The protein below binds the small molecule below.
Small molecule (SMILES): O=C(O)[C@H](O)[C@@H](O)[C@H](O)[C@H](O)COP(=O)(O)O

Sequence of chain 1.B:
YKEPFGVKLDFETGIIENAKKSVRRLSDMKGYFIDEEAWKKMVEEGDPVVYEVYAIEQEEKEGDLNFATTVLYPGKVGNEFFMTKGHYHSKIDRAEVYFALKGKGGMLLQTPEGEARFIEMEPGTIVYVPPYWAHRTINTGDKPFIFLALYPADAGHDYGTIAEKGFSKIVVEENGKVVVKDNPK

Binding-site contacts:
Ligand atom O3P contacts residue GLY88 of chain 1.B at 3.4 Å (h-bond).
Ligand atom O1P contacts residue GLY88 of chain 1.B at 3.5 Å (h-bond).
Ligand atom O1P contacts residue LYS87 of chain 1.B at 3.3 Å (salt-bridge).
Ligand atom C1 contacts residue HIS159 of chain 1.B at 3.9 Å.
Ligand atom O6 contacts residue THR86 of chain 1.B at 3.2 Å.
Ligand atom O2 contacts residue TYR100 of chain 1.B at 3.1 Å (h-bond).
Ligand atom O6 contacts residue TYR53 of chain 1.B at 4.0 Å.
Ligand atom P contacts residue TYR161 of chain 1.B at 3.9 Å.
Ligand atom O1 contacts residue TYR153 of chain 1.B at 2.8 Å (h-bond).
Ligand atom O5 contacts residue THR86 of chain 1.B at 3.7 Å.
Ligand atom C2 contacts residue GLU98 of chain 1.B at 3.2 Å.
Ligand atom O3 contacts residue THR72 of chain 1.B at 3.6 Å.
Ligand atom P contacts residue HIS89 of chain 1.B at 3.6 Å.
Ligand atom C5 contacts residue VAL55 of chain 1.B at 4.0 Å (hydrophobic).
Ligand atom O1P contacts residue TYR53 of chain 1.B at 3.2 Å (h-bond).
Ligand atom O2 contacts residue GLU98 of chain 1.B at 2.6 Å (salt-bridge).
Ligand atom O1A contacts residue TYR153 of chain 1.B at 3.3 Å.
Ligand atom C5 contacts residue THR72 of chain 1.B at 3.3 Å.
Ligand atom C2 contacts residue TYR153 of chain 1.B at 3.7 Å (hydrophobic).
Ligand atom O3P contacts residue HIS89 of chain 1.B at 2.6 Å.
Ligand atom O2 contacts residue HIS89 of chain 1.B at 3.6 Å.
Ligand atom C6 contacts residue THR86 of chain 1.B at 3.9 Å.
Ligand atom O3P contacts residue THR86 of chain 1.B at 4.0 Å.
Ligand atom C1 contacts residue TYR153 of chain 1.B at 3.3 Å (hydrophobic).
Ligand atom O2 contacts residue HIS137 of chain 1.B at 3.9 Å.
Ligand atom C6 contacts residue VAL55 of chain 1.B at 4.0 Å (hydrophobic).
Ligand atom O2P contacts residue TYR161 of chain 1.B at 2.7 Å (h-bond).
Ligand atom O3 contacts residue VAL55 of chain 1.B at 3.9 Å.
Ligand atom C6 contacts residue TYR53 of chain 1.B at 3.5 Å (hydrophobic).
Ligand atom P contacts residue THR86 of chain 1.B at 4.0 Å.
Ligand atom C2 contacts residue ALA151 of chain 1.B at 4.0 Å (hydrophobic).
Ligand atom C3 contacts residue TYR100 of chain 1.B at 3.9 Å (hydrophobic).
Ligand atom O5 contacts residue THR72 of chain 1.B at 3.0 Å (h-bond).
Ligand atom O2P contacts residue HIS89 of chain 1.B at 3.4 Å.
Ligand atom O3 contacts residue ALA70 of chain 1.B at 3.8 Å.
Ligand atom O5 contacts residue PHE149 of chain 1.B at 3.8 Å.
Ligand atom C2 contacts residue TYR100 of chain 1.B at 4.0 Å (hydrophobic).
Ligand atom O1P contacts residue TYR161 of chain 1.B at 3.4 Å.
Ligand atom O1P contacts residue THR86 of chain 1.B at 4.0 Å.
Ligand atom O1A contacts residue HIS159 of chain 1.B at 2.8 Å.